Binding-site contacts:
Ligand atom O1B contacts residue THR45 of chain 1.A at 2.9 Å (h-bond).
Ligand atom N1 contacts residue ASP146 of chain 1.A at 2.9 Å (salt-bridge).
Ligand atom O6 contacts residue ASP146 of chain 1.A at 3.5 Å (salt-bridge).
Ligand atom O2' contacts residue GLU57 of chain 1.A at 2.6 Å (salt-bridge).
Ligand atom O1G contacts residue TYR60 of chain 1.A at 2.7 Å (h-bond).
Ligand atom O6 contacts residue SER171 of chain 1.A at 3.6 Å (h-bond).
Ligand atom O3G contacts residue LYS44 of chain 1.A at 2.7 Å (salt-bridge).
Ligand atom O1A contacts residue TYR60 of chain 1.A at 3.3 Å.
Ligand atom PA contacts residue THR46 of chain 1.A at 3.6 Å.
Ligand atom O2B contacts residue THR42 of chain 1.A at 3.5 Å (h-bond).
Ligand atom O3G contacts residue GLY40 of chain 1.A at 3.6 Å.
Ligand atom O2' contacts residue LYS58 of chain 1.A at 3.3 Å (salt-bridge).
Ligand atom N1 contacts residue LYS173 of chain 1.A at 3.5 Å.
Ligand atom O2B contacts residue LYS44 of chain 1.A at 2.6 Å (salt-bridge).
Ligand atom O4' contacts residue LYS144 of chain 1.A at 3.2 Å (salt-bridge).
Ligand atom O2A contacts residue THR46 of chain 1.A at 2.7 Å (h-bond).
Ligand atom O6 contacts residue ASN143 of chain 1.A at 3.2 Å (h-bond).
Ligand atom O5' contacts residue THR46 of chain 1.A at 3.4 Å (h-bond).
Ligand atom O2G contacts residue THR63 of chain 1.A at 2.8 Å (h-bond).
Ligand atom N2 contacts residue ASP146 of chain 1.A at 2.9 Å (salt-bridge).
Ligand atom N3B contacts residue MG1 of chain 1.F at 3.5 Å.
Ligand atom PG contacts residue MG1 of chain 1.F at 3.2 Å.
Ligand atom O2B contacts residue GLY43 of chain 1.A at 3.3 Å (h-bond).
Ligand atom O2A contacts residue THR45 of chain 1.A at 3.2 Å (h-bond).
Ligand atom N2 contacts residue ILE147 of chain 1.A at 3.6 Å.
Ligand atom O2' contacts residue PHE56 of chain 1.A at 3.6 Å.
Ligand atom C2' contacts residue THR46 of chain 1.A at 3.5 Å.
Ligand atom O3G contacts residue GLY89 of chain 1.A at 2.7 Å (h-bond).
Ligand atom O1B contacts residue MG1 of chain 1.F at 2.1 Å.
Ligand atom C8 contacts residue THR46 of chain 1.A at 3.5 Å.
Ligand atom O6 contacts residue ALA172 of chain 1.A at 3.1 Å (h-bond).
Ligand atom N3B contacts residue TYR60 of chain 1.A at 3.3 Å.
Ligand atom O3' contacts residue LYS58 of chain 1.A at 2.7 Å (salt-bridge).
Ligand atom O2A contacts residue GLY43 of chain 1.A at 3.5 Å.
Ligand atom N7 contacts residue ASN143 of chain 1.A at 3.2 Å (h-bond).
Ligand atom O3A contacts residue GLY43 of chain 1.A at 3.1 Å (h-bond).
Ligand atom PB contacts residue MG1 of chain 1.F at 3.3 Å.
Ligand atom N3B contacts residue GLY41 of chain 1.A at 3.0 Å (h-bond).
Ligand atom O6 contacts residue LYS173 of chain 1.A at 3.3 Å (salt-bridge).
Ligand atom O2G contacts residue MG1 of chain 1.F at 2.0 Å.

A small-molecule ligand and the protein it binds are described below.
Small molecule (SMILES): Nc1nc2c(ncn2[C@@H]2O[C@H](CO[P](=O)(O)O[P](=O)(O)NP(=O)(O)O)[C@@H](O)[C@H]2O)c(=O)[nH]1

Sequence of chain 1.A:
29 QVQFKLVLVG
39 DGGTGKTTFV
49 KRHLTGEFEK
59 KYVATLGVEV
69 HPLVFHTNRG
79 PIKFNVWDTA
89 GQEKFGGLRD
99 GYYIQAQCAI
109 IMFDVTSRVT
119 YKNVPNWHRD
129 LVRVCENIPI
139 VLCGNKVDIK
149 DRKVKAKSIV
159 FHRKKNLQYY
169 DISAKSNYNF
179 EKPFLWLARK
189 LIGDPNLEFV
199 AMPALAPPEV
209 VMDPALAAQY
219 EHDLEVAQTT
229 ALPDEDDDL